The protein below binds the small molecule below.
Small molecule (SMILES): CC(=O)N[C@@H]1[C@@H](O)[C@H](O)[C@@H](CO)O[C@H]1O

Binding-site contacts:
Ligand atom C8 contacts residue MET1 of chain 1.A at 3.5 Å (hydrophobic).
Ligand atom C2 contacts residue ASN2 of chain 1.A at 2.5 Å.
Ligand atom O7 contacts residue GLY280 of chain 1.A at 3.5 Å (h-bond).
Ligand atom N2 contacts residue ASN2 of chain 1.A at 3.0 Å (h-bond).
Ligand atom O7 contacts residue ASN2 of chain 1.A at 4.4 Å.
Ligand atom C7 contacts residue GLN279 of chain 1.A at 4.2 Å.
Ligand atom N2 contacts residue ACE1 of chain 1.E at 2.5 Å (h-bond).
Ligand atom C3 contacts residue ASN2 of chain 1.A at 3.8 Å.
Ligand atom C7 contacts residue MET1 of chain 1.A at 4.3 Å (hydrophobic).
Ligand atom N2 contacts residue GLY280 of chain 1.A at 3.3 Å (h-bond).
Ligand atom C1 contacts residue SER281 of chain 1.A at 4.3 Å.
Ligand atom C8 contacts residue GLN279 of chain 1.A at 3.9 Å.
Ligand atom C8 contacts residue SER281 of chain 1.A at 4.5 Å.
Ligand atom C4 contacts residue ASN2 of chain 1.A at 4.3 Å.
Ligand atom C2 contacts residue GLY280 of chain 1.A at 3.9 Å.
Ligand atom C6 contacts residue ASP282 of chain 1.A at 4.4 Å.
Ligand atom O5 contacts residue ASN2 of chain 1.A at 2.4 Å (h-bond).
Ligand atom C1 contacts residue ACE1 of chain 1.E at 3.1 Å.
Ligand atom O7 contacts residue SER281 of chain 1.A at 3.4 Å.
Ligand atom C1 contacts residue ASP282 of chain 1.A at 4.1 Å.
Ligand atom C1 contacts residue ASN2 of chain 1.A at 1.5 Å.
Ligand atom C7 contacts residue SER281 of chain 1.A at 3.9 Å.
Ligand atom C5 contacts residue ASN2 of chain 1.A at 3.7 Å.
Ligand atom O6 contacts residue ASP282 of chain 1.A at 4.1 Å.
Ligand atom C1 contacts residue GLY280 of chain 1.A at 3.9 Å.
Ligand atom C2 contacts residue SER281 of chain 1.A at 4.0 Å.
Ligand atom N2 contacts residue MET1 of chain 1.A at 4.0 Å.
Ligand atom O5 contacts residue ACE1 of chain 1.E at 4.5 Å.
Ligand atom O5 contacts residue ASP282 of chain 1.A at 3.5 Å.
Ligand atom C8 contacts residue GLY280 of chain 1.A at 3.5 Å.
Ligand atom C7 contacts residue GLY280 of chain 1.A at 3.2 Å.
Ligand atom C8 contacts residue ACE1 of chain 1.E at 3.4 Å.
Ligand atom O7 contacts residue GLN279 of chain 1.A at 3.8 Å.
Ligand atom C3 contacts residue ACE1 of chain 1.E at 4.1 Å.
Ligand atom C7 contacts residue ASN2 of chain 1.A at 3.9 Å.
Ligand atom C2 contacts residue ACE1 of chain 1.E at 3.3 Å.
Ligand atom C7 contacts residue ACE1 of chain 1.E at 3.5 Å.
Ligand atom N2 contacts residue SER281 of chain 1.A at 4.2 Å.

Sequence of chain 1.A:
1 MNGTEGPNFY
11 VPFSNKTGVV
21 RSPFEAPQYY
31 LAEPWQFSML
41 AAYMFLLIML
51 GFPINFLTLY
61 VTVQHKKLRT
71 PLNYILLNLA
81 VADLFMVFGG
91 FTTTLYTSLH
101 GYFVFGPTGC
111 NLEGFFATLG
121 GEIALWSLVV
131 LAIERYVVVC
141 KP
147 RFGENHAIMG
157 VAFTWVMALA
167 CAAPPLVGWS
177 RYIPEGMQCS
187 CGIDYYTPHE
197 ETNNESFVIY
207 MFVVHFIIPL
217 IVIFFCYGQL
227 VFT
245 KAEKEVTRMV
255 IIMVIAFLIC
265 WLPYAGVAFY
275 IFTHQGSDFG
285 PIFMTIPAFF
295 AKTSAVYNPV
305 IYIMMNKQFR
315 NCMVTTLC